Sequence of chain 1.A:
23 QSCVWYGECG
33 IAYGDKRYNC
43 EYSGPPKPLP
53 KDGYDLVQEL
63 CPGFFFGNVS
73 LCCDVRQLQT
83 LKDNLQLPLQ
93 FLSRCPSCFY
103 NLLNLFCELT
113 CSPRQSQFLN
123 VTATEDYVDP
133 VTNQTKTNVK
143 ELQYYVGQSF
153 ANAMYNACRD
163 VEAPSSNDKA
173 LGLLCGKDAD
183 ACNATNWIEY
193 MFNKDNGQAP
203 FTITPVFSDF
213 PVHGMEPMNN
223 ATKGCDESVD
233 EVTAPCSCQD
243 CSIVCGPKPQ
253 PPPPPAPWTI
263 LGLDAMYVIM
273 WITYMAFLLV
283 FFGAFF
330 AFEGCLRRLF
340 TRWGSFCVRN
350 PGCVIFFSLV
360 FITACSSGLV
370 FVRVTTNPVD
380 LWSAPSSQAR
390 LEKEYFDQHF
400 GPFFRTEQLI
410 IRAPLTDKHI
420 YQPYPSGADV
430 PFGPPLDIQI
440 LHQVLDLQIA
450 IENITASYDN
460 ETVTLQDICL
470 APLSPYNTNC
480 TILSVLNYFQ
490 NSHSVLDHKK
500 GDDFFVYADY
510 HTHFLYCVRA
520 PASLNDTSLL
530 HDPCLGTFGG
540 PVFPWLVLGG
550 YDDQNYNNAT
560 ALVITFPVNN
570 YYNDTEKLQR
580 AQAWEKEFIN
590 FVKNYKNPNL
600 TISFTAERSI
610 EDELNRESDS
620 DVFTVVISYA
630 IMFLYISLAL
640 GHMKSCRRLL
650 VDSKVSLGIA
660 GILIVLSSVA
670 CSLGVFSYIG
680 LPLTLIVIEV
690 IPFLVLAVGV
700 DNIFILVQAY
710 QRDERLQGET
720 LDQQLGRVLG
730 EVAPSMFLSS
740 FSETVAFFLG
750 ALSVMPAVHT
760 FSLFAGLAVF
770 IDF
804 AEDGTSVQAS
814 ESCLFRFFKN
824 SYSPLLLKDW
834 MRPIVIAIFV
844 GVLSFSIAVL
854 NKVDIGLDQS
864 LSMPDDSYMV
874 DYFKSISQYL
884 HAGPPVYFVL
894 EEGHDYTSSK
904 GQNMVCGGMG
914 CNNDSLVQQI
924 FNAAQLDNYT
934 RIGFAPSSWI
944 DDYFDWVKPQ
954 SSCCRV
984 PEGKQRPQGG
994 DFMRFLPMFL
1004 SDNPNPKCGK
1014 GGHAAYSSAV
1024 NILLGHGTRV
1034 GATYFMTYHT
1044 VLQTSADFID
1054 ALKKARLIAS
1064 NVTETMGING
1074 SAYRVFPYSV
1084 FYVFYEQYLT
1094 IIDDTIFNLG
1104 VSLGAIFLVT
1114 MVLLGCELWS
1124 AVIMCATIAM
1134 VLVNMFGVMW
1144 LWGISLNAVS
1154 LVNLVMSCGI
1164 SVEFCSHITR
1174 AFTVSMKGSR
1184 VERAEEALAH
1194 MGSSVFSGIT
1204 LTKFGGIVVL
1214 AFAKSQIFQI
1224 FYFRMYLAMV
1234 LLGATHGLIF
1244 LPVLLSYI

Binding-site contacts:
Ligand atom C1 contacts residue ASN222 of chain 1.A at 1.4 Å.
Ligand atom O5 contacts residue GLY65 of chain 1.A at 3.2 Å (h-bond).
Ligand atom N2 contacts residue GLU110 of chain 1.A at 2.8 Å (salt-bridge).
Ligand atom C4 contacts residue ASN222 of chain 1.A at 4.2 Å.
Ligand atom O5 contacts residue PHE68 of chain 1.A at 3.9 Å.
Ligand atom C8 contacts residue GLU110 of chain 1.A at 3.7 Å.
Ligand atom O6 contacts residue PHE68 of chain 1.A at 3.1 Å.
Ligand atom C3 contacts residue GLU110 of chain 1.A at 4.2 Å.
Ligand atom C2 contacts residue ASN222 of chain 1.A at 2.4 Å.
Ligand atom C7 contacts residue ASN222 of chain 1.A at 3.8 Å.
Ligand atom O7 contacts residue ASN106 of chain 1.A at 3.8 Å.
Ligand atom C7 contacts residue GLU110 of chain 1.A at 3.7 Å.
Ligand atom O3 contacts residue GLY65 of chain 1.A at 2.9 Å (h-bond).
Ligand atom C3 contacts residue GLY65 of chain 1.A at 4.1 Å.
Ligand atom C2 contacts residue GLU110 of chain 1.A at 3.5 Å.
Ligand atom C3 contacts residue PHE68 of chain 1.A at 4.0 Å (hydrophobic).
Ligand atom O7 contacts residue ASN222 of chain 1.A at 4.2 Å.
Ligand atom C5 contacts residue PHE68 of chain 1.A at 4.2 Å (hydrophobic).
Ligand atom C6 contacts residue GLY65 of chain 1.A at 3.4 Å.
Ligand atom N2 contacts residue PHE66 of chain 1.A at 3.8 Å.
Ligand atom C5 contacts residue ASN222 of chain 1.A at 3.6 Å.
Ligand atom C8 contacts residue CYS109 of chain 1.A at 3.7 Å (hydrophobic).
Ligand atom C1 contacts residue GLU110 of chain 1.A at 3.3 Å.
Ligand atom C8 contacts residue ARG116 of chain 1.A at 4.2 Å.
Ligand atom O5 contacts residue ASN222 of chain 1.A at 2.3 Å (h-bond).
Ligand atom C7 contacts residue ASN106 of chain 1.A at 4.1 Å.
Ligand atom O7 contacts residue PHE68 of chain 1.A at 4.0 Å.
Ligand atom O3 contacts residue PHE66 of chain 1.A at 4.0 Å.
Ligand atom O6 contacts residue GLY65 of chain 1.A at 2.8 Å (h-bond).
Ligand atom C4 contacts residue PHE68 of chain 1.A at 3.7 Å (hydrophobic).
Ligand atom C2 contacts residue PHE68 of chain 1.A at 3.7 Å (hydrophobic).
Ligand atom C3 contacts residue PHE66 of chain 1.A at 4.2 Å (hydrophobic).
Ligand atom N2 contacts residue ASN222 of chain 1.A at 2.9 Å (h-bond).
Ligand atom C3 contacts residue ASN222 of chain 1.A at 3.7 Å.
Ligand atom C5 contacts residue GLY65 of chain 1.A at 3.9 Å.
Ligand atom C8 contacts residue ASN106 of chain 1.A at 3.7 Å.
Ligand atom C8 contacts residue PHE66 of chain 1.A at 3.7 Å (hydrophobic).
Ligand atom O3 contacts residue PHE68 of chain 1.A at 3.6 Å.
Ligand atom O7 contacts residue GLY65 of chain 1.A at 3.6 Å.
Ligand atom C7 contacts residue GLY65 of chain 1.A at 4.2 Å.

The protein below binds the small molecule below.
Small molecule (SMILES): CC(=O)N[C@H]1[C@H](O[C@H]2[C@H](O)[C@@H](NC(C)=O)CO[C@@H]2CO)O[C@H](CO)[C@@H](O)[C@@H]1O